Sequence of chain 1.M:
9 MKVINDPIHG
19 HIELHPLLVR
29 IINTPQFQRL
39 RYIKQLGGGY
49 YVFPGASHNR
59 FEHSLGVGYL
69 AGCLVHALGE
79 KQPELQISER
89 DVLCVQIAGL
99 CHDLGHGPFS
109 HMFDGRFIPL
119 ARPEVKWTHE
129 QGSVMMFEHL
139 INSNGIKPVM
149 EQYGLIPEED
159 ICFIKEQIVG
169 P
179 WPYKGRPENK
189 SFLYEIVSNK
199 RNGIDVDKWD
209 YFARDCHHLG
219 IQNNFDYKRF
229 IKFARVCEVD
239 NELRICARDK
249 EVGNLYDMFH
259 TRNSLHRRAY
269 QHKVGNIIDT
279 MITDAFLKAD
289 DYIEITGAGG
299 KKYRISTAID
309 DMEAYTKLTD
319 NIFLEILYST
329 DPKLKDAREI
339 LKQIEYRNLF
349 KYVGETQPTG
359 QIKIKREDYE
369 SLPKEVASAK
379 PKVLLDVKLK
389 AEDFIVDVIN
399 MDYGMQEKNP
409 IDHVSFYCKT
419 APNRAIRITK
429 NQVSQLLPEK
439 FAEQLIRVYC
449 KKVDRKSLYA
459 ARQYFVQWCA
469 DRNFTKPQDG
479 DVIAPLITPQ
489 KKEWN

Sequence of chain 1.N:
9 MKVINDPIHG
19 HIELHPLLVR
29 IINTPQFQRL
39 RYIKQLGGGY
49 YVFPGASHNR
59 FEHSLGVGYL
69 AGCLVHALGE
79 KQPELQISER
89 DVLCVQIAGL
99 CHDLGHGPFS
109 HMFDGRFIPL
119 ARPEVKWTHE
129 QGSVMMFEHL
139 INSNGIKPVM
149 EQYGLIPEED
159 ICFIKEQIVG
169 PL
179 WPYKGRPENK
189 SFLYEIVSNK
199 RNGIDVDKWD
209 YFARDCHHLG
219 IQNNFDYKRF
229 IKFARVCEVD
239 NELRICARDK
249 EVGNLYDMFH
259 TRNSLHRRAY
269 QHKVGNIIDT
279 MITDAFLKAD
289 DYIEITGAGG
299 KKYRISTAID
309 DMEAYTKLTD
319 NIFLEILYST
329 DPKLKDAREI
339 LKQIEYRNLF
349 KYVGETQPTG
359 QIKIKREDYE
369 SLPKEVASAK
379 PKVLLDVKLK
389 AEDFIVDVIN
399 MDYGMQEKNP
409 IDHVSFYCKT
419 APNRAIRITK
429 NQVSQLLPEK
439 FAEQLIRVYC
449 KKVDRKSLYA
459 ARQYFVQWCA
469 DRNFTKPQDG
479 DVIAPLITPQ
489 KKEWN

Binding-site contacts:
Ligand atom O2B contacts residue LYS271 of chain 1.M at 2.6 Å (salt-bridge).
Ligand atom PB contacts residue LYS271 of chain 1.M at 3.5 Å.
Ligand atom O3B contacts residue LYS271 of chain 1.M at 3.0 Å (salt-bridge).
Ligand atom O1G contacts residue MG1 of chain 1.TD at 2.4 Å.
Ligand atom C4' contacts residue CZF1 of chain 1.VD at 3.3 Å.
Ligand atom C3' contacts residue VAL50 of chain 1.M at 3.2 Å (hydrophobic).
Ligand atom C5 contacts residue ARG227 of chain 1.P at 3.4 Å.
Ligand atom O3G contacts residue ARG246 of chain 1.P at 2.4 Å (salt-bridge).
Ligand atom O3' contacts residue VAL50 of chain 1.M at 2.9 Å (h-bond).
Ligand atom C5' contacts residue CZF1 of chain 1.VD at 3.1 Å.
Ligand atom O2B contacts residue HIS270 of chain 1.M at 3.2 Å.
Ligand atom C2' contacts residue PHE51 of chain 1.M at 3.4 Å (hydrophobic).
Ligand atom O1B contacts residue MG1 of chain 1.TD at 1.9 Å.
Ligand atom O6 contacts residue ASN252 of chain 1.P at 3.1 Å (h-bond).
Ligand atom N9 contacts residue PHE51 of chain 1.M at 3.5 Å.
Ligand atom O2G contacts residue ARG246 of chain 1.P at 2.5 Å (salt-bridge).
Ligand atom PG contacts residue CZF1 of chain 1.VD at 3.5 Å.
Ligand atom O6 contacts residue ARG266 of chain 1.M at 3.2 Å.
Ligand atom O3G contacts residue LYS248 of chain 1.P at 3.4 Å (salt-bridge).
Ligand atom C4 contacts residue ARG227 of chain 1.P at 3.2 Å.
Ligand atom O3B contacts residue CZF1 of chain 1.VD at 3.5 Å (h-bond).
Ligand atom N3 contacts residue ASN13 of chain 1.N at 3.1 Å (h-bond).
Ligand atom C1' contacts residue PHE51 of chain 1.M at 3.4 Å (hydrophobic).
Ligand atom O2A contacts residue LYS248 of chain 1.P at 2.9 Å (salt-bridge).
Ligand atom PB contacts residue MG1 of chain 1.TD at 3.3 Å.
Ligand atom PG contacts residue MG1 of chain 1.TD at 3.3 Å.
Ligand atom O1B contacts residue CZF1 of chain 1.VD at 2.6 Å (h-bond).
Ligand atom C3' contacts residue CZF1 of chain 1.VD at 3.5 Å.
Ligand atom O4' contacts residue ARG227 of chain 1.P at 3.2 Å (salt-bridge).
Ligand atom PG contacts residue ARG246 of chain 1.P at 3.3 Å.
Ligand atom PB contacts residue CZF1 of chain 1.VD at 3.5 Å.
Ligand atom O2G contacts residue LYS271 of chain 1.M at 3.5 Å (salt-bridge).
Ligand atom O1G contacts residue CZF1 of chain 1.VD at 2.4 Å (h-bond).
Ligand atom O1G contacts residue LYS417 of chain 1.P at 3.1 Å (salt-bridge).
Ligand atom O1A contacts residue HIS270 of chain 1.M at 2.6 Å (h-bond).
Ligand atom N9 contacts residue ARG227 of chain 1.P at 3.4 Å (salt-bridge).
Ligand atom O2A contacts residue ARG227 of chain 1.P at 2.9 Å (salt-bridge).
Ligand atom O2B contacts residue CZF1 of chain 1.VD at 3.4 Å.
Ligand atom N2 contacts residue ASN13 of chain 1.N at 3.1 Å (h-bond).
Ligand atom O3' contacts residue ASN13 of chain 1.N at 2.8 Å (h-bond).

Sequence of chain 1.P:
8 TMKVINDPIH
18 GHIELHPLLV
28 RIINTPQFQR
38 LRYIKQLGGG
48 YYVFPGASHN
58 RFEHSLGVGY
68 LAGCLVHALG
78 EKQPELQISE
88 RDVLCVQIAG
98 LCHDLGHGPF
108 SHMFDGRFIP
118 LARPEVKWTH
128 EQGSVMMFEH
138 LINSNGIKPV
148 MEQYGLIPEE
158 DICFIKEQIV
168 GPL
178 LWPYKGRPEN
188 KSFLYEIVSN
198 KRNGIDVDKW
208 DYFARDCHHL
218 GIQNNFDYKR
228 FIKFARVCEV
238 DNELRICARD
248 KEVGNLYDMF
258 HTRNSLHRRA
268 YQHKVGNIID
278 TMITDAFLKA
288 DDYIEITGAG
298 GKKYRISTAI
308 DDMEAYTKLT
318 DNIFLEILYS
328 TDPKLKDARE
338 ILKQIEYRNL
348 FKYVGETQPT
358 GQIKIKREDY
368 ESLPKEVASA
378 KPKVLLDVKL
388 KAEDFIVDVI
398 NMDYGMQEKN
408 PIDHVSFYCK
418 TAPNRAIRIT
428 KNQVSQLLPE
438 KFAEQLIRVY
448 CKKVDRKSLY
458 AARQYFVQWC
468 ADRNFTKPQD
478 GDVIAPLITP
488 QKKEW

This small molecule binds to this protein.
Small molecule (SMILES): Nc1nc2c(ncn2[C@H]2C[C@H](O)[C@@H](CO[P](=O)(O)N[P](=O)(O)OP(=O)(O)O)O2)c(=O)[nH]1